This protein binds this small molecule.
Small molecule (SMILES): CC(=O)N[C@@H]1[C@@H](O)[C@H](O)[C@@H](CO)O[C@H]1O

Binding-site contacts:
Ligand atom C1 contacts residue ASN32 of chain 36.D at 4.5 Å.
Ligand atom C3 contacts residue PRO31 of chain 36.D at 3.3 Å (hydrophobic).
Ligand atom C2 contacts residue PRO31 of chain 36.D at 3.4 Å (hydrophobic).
Ligand atom C1 contacts residue PRO31 of chain 36.D at 4.2 Å (hydrophobic).
Ligand atom C7 contacts residue PRO31 of chain 36.D at 3.1 Å (hydrophobic).
Ligand atom O7 contacts residue ASN70 of chain 36.D at 3.3 Å (h-bond).
Ligand atom O6 contacts residue ARG33 of chain 36.D at 3.2 Å (salt-bridge).
Ligand atom C1 contacts residue ASN70 of chain 36.D at 1.4 Å.
Ligand atom C2 contacts residue ASN70 of chain 36.D at 2.5 Å.
Ligand atom O7 contacts residue SER71 of chain 36.D at 3.8 Å.
Ligand atom O5 contacts residue ASN70 of chain 36.D at 2.4 Å (h-bond).
Ligand atom C1 contacts residue ARG33 of chain 36.D at 4.3 Å.
Ligand atom C3 contacts residue ASN70 of chain 36.D at 3.8 Å.
Ligand atom N2 contacts residue ASN32 of chain 36.D at 4.0 Å.
Ligand atom N2 contacts residue PRO31 of chain 36.D at 2.5 Å (h-bond).
Ligand atom C8 contacts residue ASN70 of chain 36.D at 3.9 Å.
Ligand atom O7 contacts residue PRO31 of chain 36.D at 3.2 Å (h-bond).
Ligand atom C5 contacts residue ASN70 of chain 36.D at 3.7 Å.
Ligand atom C8 contacts residue PRO31 of chain 36.D at 4.4 Å (hydrophobic).
Ligand atom O3 contacts residue PRO31 of chain 36.D at 3.4 Å (h-bond).
Ligand atom C4 contacts residue ASN70 of chain 36.D at 4.2 Å.
Ligand atom N2 contacts residue ASN70 of chain 36.D at 2.9 Å (h-bond).
Ligand atom C5 contacts residue ARG33 of chain 36.D at 4.4 Å.
Ligand atom O7 contacts residue SER29 of chain 36.D at 4.4 Å.
Ligand atom C6 contacts residue ARG33 of chain 36.D at 3.3 Å.
Ligand atom C7 contacts residue ASN70 of chain 36.D at 3.1 Å.

Sequence of chain 36.D:
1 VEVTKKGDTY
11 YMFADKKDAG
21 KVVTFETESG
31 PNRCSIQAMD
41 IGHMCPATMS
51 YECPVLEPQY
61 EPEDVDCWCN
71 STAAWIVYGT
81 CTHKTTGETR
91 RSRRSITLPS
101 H